Sequence of chain 1.C:
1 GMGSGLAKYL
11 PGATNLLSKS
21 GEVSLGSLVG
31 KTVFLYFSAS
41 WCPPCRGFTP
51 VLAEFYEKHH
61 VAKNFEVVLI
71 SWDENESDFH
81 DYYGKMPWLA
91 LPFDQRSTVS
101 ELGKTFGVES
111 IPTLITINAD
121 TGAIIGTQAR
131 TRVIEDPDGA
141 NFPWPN

Binding-site contacts:
Ligand atom O17 contacts residue PRO44 of chain 1.C at 3.9 Å.
Ligand atom C06 contacts residue PRO43 of chain 1.C at 4.0 Å (hydrophobic).
Ligand atom N18 contacts residue CYS42 of chain 1.C at 3.9 Å.
Ligand atom C02 contacts residue PRO44 of chain 1.C at 4.5 Å (hydrophobic).
Ligand atom C15 contacts residue PRO44 of chain 1.C at 4.3 Å (hydrophobic).
Ligand atom N18 contacts residue PRO44 of chain 1.C at 4.0 Å.
Ligand atom C02 contacts residue CYS42 of chain 1.C at 3.3 Å (hydrophobic).
Ligand atom C16 contacts residue PRO44 of chain 1.C at 4.0 Å (hydrophobic).
Ligand atom C01 contacts residue TRP41 of chain 1.C at 3.7 Å (hydrophobic).
Ligand atom S05 contacts residue TRP41 of chain 1.C at 4.3 Å.
Ligand atom C02 contacts residue TRP41 of chain 1.C at 4.1 Å (hydrophobic).
Ligand atom N03 contacts residue CYS42 of chain 1.C at 3.8 Å.
Ligand atom C04 contacts residue PRO43 of chain 1.C at 3.6 Å (hydrophobic).
Ligand atom C15 contacts residue PRO43 of chain 1.C at 4.0 Å (hydrophobic).
Ligand atom N03 contacts residue TRP41 of chain 1.C at 3.6 Å.
Ligand atom S05 contacts residue PRO43 of chain 1.C at 3.5 Å.
Ligand atom C01 contacts residue CYS42 of chain 1.C at 3.0 Å (hydrophobic).
Ligand atom C07 contacts residue PRO43 of chain 1.C at 4.1 Å (hydrophobic).
Ligand atom N03 contacts residue PRO43 of chain 1.C at 4.0 Å.
Ligand atom C04 contacts residue CYS42 of chain 1.C at 4.5 Å (hydrophobic).
Ligand atom C01 contacts residue ILE111 of chain 1.C at 3.7 Å (hydrophobic).
Ligand atom N18 contacts residue ILE111 of chain 1.C at 4.5 Å.

This small molecule binds to this protein.
Small molecule (SMILES): Cc1nc2scc(-c3ccc(F)cc3)c2c(=O)[nH]1